Binding-site contacts:
Ligand atom C7 contacts residue ASN72 of chain 1.C at 4.2 Å.
Ligand atom C5 contacts residue ARG75 of chain 1.C at 4.0 Å.
Ligand atom N2 contacts residue ASN72 of chain 1.C at 2.9 Å (h-bond).
Ligand atom C2 contacts residue ASN72 of chain 1.C at 2.4 Å.
Ligand atom C8 contacts residue SER74 of chain 1.C at 3.4 Å.
Ligand atom C3 contacts residue ASN72 of chain 1.C at 3.8 Å.
Ligand atom C6 contacts residue ARG75 of chain 1.C at 3.9 Å.
Ligand atom O5 contacts residue ARG75 of chain 1.C at 4.2 Å.
Ligand atom O7 contacts residue SER74 of chain 1.C at 4.3 Å.
Ligand atom C5 contacts residue ASN72 of chain 1.C at 3.7 Å.
Ligand atom C1 contacts residue ARG75 of chain 1.C at 4.1 Å.
Ligand atom C1 contacts residue ASN72 of chain 1.C at 1.4 Å.
Ligand atom C7 contacts residue SER74 of chain 1.C at 3.6 Å.
Ligand atom C1 contacts residue SER74 of chain 1.C at 4.4 Å.
Ligand atom N2 contacts residue SER74 of chain 1.C at 3.2 Å.
Ligand atom O5 contacts residue ASN72 of chain 1.C at 2.4 Å (h-bond).
Ligand atom C2 contacts residue SER74 of chain 1.C at 4.4 Å.
Ligand atom C4 contacts residue ASN72 of chain 1.C at 4.2 Å.

Sequence of chain 1.C:
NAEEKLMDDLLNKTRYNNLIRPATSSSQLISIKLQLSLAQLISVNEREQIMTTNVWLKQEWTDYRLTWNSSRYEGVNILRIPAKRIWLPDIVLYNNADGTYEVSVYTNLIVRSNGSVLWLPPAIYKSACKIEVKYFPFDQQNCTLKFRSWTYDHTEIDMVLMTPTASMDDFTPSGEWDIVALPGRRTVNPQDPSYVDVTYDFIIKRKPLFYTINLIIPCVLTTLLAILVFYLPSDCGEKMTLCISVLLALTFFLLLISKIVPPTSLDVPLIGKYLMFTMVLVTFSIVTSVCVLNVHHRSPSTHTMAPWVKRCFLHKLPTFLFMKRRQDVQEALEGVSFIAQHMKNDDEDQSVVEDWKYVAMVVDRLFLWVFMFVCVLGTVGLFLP

A protein and the small-molecule ligand that binds it are described below.
Small molecule (SMILES): CC(=O)N[C@@H]1[C@@H](O)[C@H](O)[C@@H](CO)O[C@H]1O